This protein binds this small molecule.
Small molecule (SMILES): OC[C@H]1O[C@H](O)[C@H](O)[C@@H](O)[C@@H]1O

Sequence of chain 3.A:
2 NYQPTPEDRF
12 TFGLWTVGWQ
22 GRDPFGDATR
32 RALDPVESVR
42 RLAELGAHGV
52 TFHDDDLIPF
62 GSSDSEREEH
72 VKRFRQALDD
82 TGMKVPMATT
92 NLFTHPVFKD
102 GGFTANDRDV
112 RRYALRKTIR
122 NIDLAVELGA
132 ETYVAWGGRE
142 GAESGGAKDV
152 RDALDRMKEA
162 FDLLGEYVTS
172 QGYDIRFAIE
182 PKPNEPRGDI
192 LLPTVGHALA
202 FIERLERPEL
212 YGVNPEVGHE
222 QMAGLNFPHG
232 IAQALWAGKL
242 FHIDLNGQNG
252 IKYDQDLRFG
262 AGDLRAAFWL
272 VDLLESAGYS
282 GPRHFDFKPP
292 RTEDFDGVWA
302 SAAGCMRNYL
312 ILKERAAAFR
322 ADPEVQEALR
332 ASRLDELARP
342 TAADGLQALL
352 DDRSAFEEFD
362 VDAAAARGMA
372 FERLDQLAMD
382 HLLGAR

Sequence of chain 1.A:
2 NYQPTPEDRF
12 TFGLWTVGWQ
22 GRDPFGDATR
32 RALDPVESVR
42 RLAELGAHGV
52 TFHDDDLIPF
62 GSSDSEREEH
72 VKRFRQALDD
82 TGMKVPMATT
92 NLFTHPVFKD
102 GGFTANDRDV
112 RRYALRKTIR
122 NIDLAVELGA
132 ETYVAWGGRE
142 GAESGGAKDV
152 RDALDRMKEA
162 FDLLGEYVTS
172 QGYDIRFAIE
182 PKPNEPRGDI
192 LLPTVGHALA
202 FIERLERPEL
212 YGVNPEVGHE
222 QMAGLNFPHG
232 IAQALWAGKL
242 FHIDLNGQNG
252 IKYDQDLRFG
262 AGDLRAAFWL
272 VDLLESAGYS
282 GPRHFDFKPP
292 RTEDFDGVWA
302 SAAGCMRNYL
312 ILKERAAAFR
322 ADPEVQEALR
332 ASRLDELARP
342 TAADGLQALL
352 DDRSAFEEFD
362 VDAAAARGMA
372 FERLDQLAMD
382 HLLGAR

Binding-site contacts:
Ligand atom O1 contacts residue PHE94 of chain 3.A at 4.0 Å.
Ligand atom O4 contacts residue MG1 of chain 3.C at 2.2 Å.
Ligand atom O3 contacts residue GLU217 of chain 3.A at 3.2 Å (salt-bridge).
Ligand atom O3 contacts residue GLU181 of chain 3.A at 2.8 Å (salt-bridge).
Ligand atom C4 contacts residue MG1 of chain 3.C at 3.1 Å.
Ligand atom O4 contacts residue ASP287 of chain 3.A at 2.7 Å (salt-bridge).
Ligand atom O6 contacts residue HIS54 of chain 3.A at 4.2 Å.
Ligand atom O5 contacts residue PHE94 of chain 3.A at 3.9 Å.
Ligand atom O5 contacts residue HIS54 of chain 3.A at 2.8 Å (h-bond).
Ligand atom C1 contacts residue TRP137 of chain 3.A at 3.4 Å (hydrophobic).
Ligand atom O6 contacts residue THR90 of chain 3.A at 3.5 Å (h-bond).
Ligand atom C2 contacts residue TRP137 of chain 3.A at 3.3 Å (hydrophobic).
Ligand atom O3 contacts residue MG1 of chain 3.C at 2.4 Å.
Ligand atom O3 contacts residue HIS220 of chain 3.A at 3.5 Å.
Ligand atom O4 contacts residue TRP16 of chain 3.A at 4.2 Å.
Ligand atom C4 contacts residue ASP287 of chain 3.A at 3.4 Å.
Ligand atom C6 contacts residue THR90 of chain 3.A at 3.5 Å.
Ligand atom C6 contacts residue GLU181 of chain 3.A at 3.8 Å.
Ligand atom O1 contacts residue TRP16 of chain 3.A at 3.6 Å (h-bond).
Ligand atom O6 contacts residue GLU181 of chain 3.A at 3.3 Å (salt-bridge).
Ligand atom C1 contacts residue PHE94 of chain 3.A at 3.6 Å (hydrophobic).
Ligand atom C3 contacts residue ASP287 of chain 3.A at 2.9 Å.
Ligand atom O4 contacts residue ASP245 of chain 3.A at 3.0 Å (salt-bridge).
Ligand atom O4 contacts residue GLU181 of chain 3.A at 2.5 Å (salt-bridge).
Ligand atom C3 contacts residue GLU181 of chain 3.A at 3.6 Å.
Ligand atom C5 contacts residue TRP16 of chain 3.A at 3.9 Å (hydrophobic).
Ligand atom C4 contacts residue GLU181 of chain 3.A at 3.1 Å.
Ligand atom C3 contacts residue MG1 of chain 3.C at 3.0 Å.
Ligand atom C6 contacts residue HIS54 of chain 3.A at 3.4 Å.
Ligand atom C5 contacts residue GLU181 of chain 3.A at 4.1 Å.
Ligand atom O2 contacts residue PHE26 of chain 1.A at 3.4 Å.
Ligand atom O1 contacts residue HIS54 of chain 3.A at 3.2 Å.
Ligand atom O6 contacts residue VAL135 of chain 3.A at 3.4 Å.
Ligand atom C1 contacts residue HIS54 of chain 3.A at 3.4 Å.
Ligand atom O6 contacts residue TRP137 of chain 3.A at 3.3 Å.
Ligand atom O5 contacts residue TRP137 of chain 3.A at 3.6 Å.
Ligand atom O3 contacts residue ASP287 of chain 3.A at 2.8 Å (salt-bridge).
Ligand atom C5 contacts residue HIS54 of chain 3.A at 3.3 Å.
Ligand atom C6 contacts residue TRP16 of chain 3.A at 4.1 Å (hydrophobic).
Ligand atom O2 contacts residue TRP137 of chain 3.A at 3.7 Å.